Binding-site contacts:
Ligand atom C22 contacts residue PHE433 of chain 1.A at 4.5 Å (hydrophobic).
Ligand atom C23 contacts residue PRO39 of chain 1.A at 4.1 Å (hydrophobic).
Ligand atom C26 contacts residue PRO39 of chain 1.A at 4.0 Å (hydrophobic).
Ligand atom C18 contacts residue LEU43 of chain 1.A at 3.8 Å (hydrophobic).
Ligand atom C26 contacts residue LEU36 of chain 1.A at 3.8 Å (hydrophobic).
Ligand atom C20 contacts residue LEU43 of chain 1.A at 4.3 Å (hydrophobic).
Ligand atom C19 contacts residue ARG447 of chain 1.A at 3.9 Å.
Ligand atom C26 contacts residue LEU35 of chain 1.A at 3.5 Å (hydrophobic).
Ligand atom C1 contacts residue ARG447 of chain 1.A at 4.1 Å.
Ligand atom C2 contacts residue ARG447 of chain 1.A at 3.7 Å.
Ligand atom C18 contacts residue LEU437 of chain 1.A at 4.5 Å (hydrophobic).
Ligand atom C24 contacts residue PRO39 of chain 1.A at 4.0 Å (hydrophobic).
Ligand atom C16 contacts residue PHE433 of chain 1.A at 3.8 Å (hydrophobic).
Ligand atom C21 contacts residue LEU43 of chain 1.A at 4.1 Å (hydrophobic).
Ligand atom C19 contacts residue ARG443 of chain 1.A at 3.8 Å.
Ligand atom C15 contacts residue PHE433 of chain 1.A at 3.7 Å (hydrophobic).
Ligand atom C25 contacts residue PRO39 of chain 1.A at 3.8 Å (hydrophobic).

This small molecule binds to this protein.
Small molecule (SMILES): CC(C)CCC[C@@H](C)[C@H]1CC[C@H]2[C@@H]3CC=C4C[C@@H](O)CC[C@]4(C)[C@H]3CC[C@]12C

Sequence of chain 1.A:
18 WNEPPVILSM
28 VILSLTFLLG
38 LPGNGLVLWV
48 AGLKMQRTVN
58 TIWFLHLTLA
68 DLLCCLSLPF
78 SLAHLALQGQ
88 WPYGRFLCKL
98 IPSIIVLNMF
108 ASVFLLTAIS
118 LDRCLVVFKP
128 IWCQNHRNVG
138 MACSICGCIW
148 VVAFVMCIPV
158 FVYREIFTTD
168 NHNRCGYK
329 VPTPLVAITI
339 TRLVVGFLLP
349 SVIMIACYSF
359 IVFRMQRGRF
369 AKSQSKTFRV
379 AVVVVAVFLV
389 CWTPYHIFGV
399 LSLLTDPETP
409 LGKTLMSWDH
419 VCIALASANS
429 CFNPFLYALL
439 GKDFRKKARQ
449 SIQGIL